Binding-site contacts:
Ligand atom N3 contacts residue ASP202 of chain 1.K at 4.2 Å.
Ligand atom C2' contacts residue DA1 of chain 1.DC at 2.9 Å.
Ligand atom N4 contacts residue ASP202 of chain 1.K at 2.4 Å (salt-bridge).
Ligand atom N3 contacts residue PRO204 of chain 1.K at 4.0 Å.
Ligand atom C4 contacts residue VAL203 of chain 1.K at 4.1 Å (hydrophobic).
Ligand atom C4' contacts residue DA1 of chain 1.DC at 4.0 Å.
Ligand atom O3' contacts residue DA1 of chain 1.DC at 1.6 Å.
Ligand atom N4 contacts residue PRO204 of chain 1.K at 4.2 Å.
Ligand atom C5' contacts residue PRO204 of chain 1.K at 4.5 Å (hydrophobic).
Ligand atom O2 contacts residue DA1 of chain 1.DC at 3.4 Å (h-bond).
Ligand atom C5 contacts residue ASP202 of chain 1.K at 3.1 Å.
Ligand atom C1' contacts residue DA1 of chain 1.DC at 3.9 Å.
Ligand atom N1 contacts residue PRO204 of chain 1.K at 4.2 Å.
Ligand atom C2' contacts residue PRO204 of chain 1.K at 4.0 Å (hydrophobic).
Ligand atom N4 contacts residue VAL203 of chain 1.K at 3.4 Å (h-bond).
Ligand atom C5 contacts residue VAL203 of chain 1.K at 3.8 Å (hydrophobic).
Ligand atom C6 contacts residue PRO204 of chain 1.K at 3.9 Å (hydrophobic).
Ligand atom C5 contacts residue PRO204 of chain 1.K at 3.6 Å (hydrophobic).
Ligand atom C2 contacts residue DA1 of chain 1.DC at 4.2 Å.
Ligand atom C4 contacts residue ASP202 of chain 1.K at 3.0 Å.
Ligand atom C6 contacts residue ASP202 of chain 1.K at 4.3 Å.
Ligand atom C4 contacts residue PRO204 of chain 1.K at 3.8 Å (hydrophobic).
Ligand atom C3' contacts residue DA1 of chain 1.DC at 2.6 Å.
Ligand atom C2 contacts residue PRO204 of chain 1.K at 4.3 Å (hydrophobic).

This protein binds this small molecule.
Small molecule (SMILES): Nc1ccn([C@H]2C[C@H](O)[C@@H](COP(=O)(O)O)O2)c(=O)n1

Sequence of chain 1.K:
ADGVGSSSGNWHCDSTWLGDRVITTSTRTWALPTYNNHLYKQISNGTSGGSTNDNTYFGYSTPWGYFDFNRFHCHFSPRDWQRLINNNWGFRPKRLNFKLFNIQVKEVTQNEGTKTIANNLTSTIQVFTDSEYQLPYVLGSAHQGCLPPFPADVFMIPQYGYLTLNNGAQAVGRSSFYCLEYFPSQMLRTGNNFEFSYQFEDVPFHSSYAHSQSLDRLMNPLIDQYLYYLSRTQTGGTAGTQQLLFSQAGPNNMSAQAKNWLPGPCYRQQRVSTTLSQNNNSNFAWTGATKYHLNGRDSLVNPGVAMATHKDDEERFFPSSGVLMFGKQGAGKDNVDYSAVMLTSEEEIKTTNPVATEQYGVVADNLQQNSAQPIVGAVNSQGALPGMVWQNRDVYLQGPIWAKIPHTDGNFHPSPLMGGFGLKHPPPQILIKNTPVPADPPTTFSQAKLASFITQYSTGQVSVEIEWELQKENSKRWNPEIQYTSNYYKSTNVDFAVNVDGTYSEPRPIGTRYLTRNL